Sequence of chain 25.C:
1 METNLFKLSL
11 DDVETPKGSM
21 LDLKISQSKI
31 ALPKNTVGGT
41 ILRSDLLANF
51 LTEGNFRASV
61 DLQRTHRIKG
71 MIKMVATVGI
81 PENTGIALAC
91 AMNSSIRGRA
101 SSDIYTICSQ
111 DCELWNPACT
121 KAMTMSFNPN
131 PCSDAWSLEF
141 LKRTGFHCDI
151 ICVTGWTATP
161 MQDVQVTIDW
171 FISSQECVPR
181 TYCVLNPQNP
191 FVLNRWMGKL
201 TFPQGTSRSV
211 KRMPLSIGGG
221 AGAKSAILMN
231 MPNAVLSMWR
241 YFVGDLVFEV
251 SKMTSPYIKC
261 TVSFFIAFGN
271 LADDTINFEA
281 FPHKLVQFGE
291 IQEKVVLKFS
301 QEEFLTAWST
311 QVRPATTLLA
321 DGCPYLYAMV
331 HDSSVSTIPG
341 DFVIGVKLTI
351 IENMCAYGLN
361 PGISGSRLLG

This small molecule binds to this protein.
Small molecule (SMILES): Nc1ccn([C@@H]2O[C@H](CO[P](=O)(O)O[C@H]3[C@@H](O)[C@H](n4ccc(=O)[nH]c4=O)O[C@@H]3CO[P](=O)(O)O[C@H]3[C@@H](O)[C@H](n4ccc(N)nc4=O)O[C@@H]3CO[P](=O)(O)O[C@H]3[C@@H](O)[C@H](n4ccc(=O)[nH]c4=O)O[C@@H]3CO[P](=O)(O)O[C@H]3[C@@H](O)[C@H](n4cnc5c(=O)nc(N)[nH]c54)O[C@@H]3CO[P](=O)(O)O[C@H]3[C@@H](O)[C@H](n4cnc5c(N)ncnc54)O[C@@H]3CO)[C@@H](O)[C@H]2O)c(=O)n1

Binding-site contacts:
Ligand atom C5 contacts residue ILE350 of chain 30.C at 3.6 Å (hydrophobic).
Ligand atom C6 contacts residue ILE350 of chain 30.C at 3.8 Å (hydrophobic).
Ligand atom C1' contacts residue PRO190 of chain 30.C at 3.9 Å (hydrophobic).
Ligand atom C4' contacts residue GLU2 of chain 25.C at 3.5 Å.
Ligand atom C4 contacts residue VAL192 of chain 30.C at 3.9 Å (hydrophobic).
Ligand atom O4' contacts residue PRO190 of chain 30.C at 3.2 Å.
Ligand atom OP1 contacts residue THR3 of chain 25.C at 2.9 Å (h-bond).
Ligand atom C5' contacts residue GLU2 of chain 25.C at 3.2 Å.
Ligand atom P contacts residue SER126 of chain 30.C at 3.7 Å.
Ligand atom O2' contacts residue ARG180 of chain 30.C at 3.9 Å.
Ligand atom OP1 contacts residue ASN4 of chain 25.C at 3.5 Å.
Ligand atom N6 contacts residue THR349 of chain 30.C at 3.9 Å.
Ligand atom N3 contacts residue ARG180 of chain 30.C at 4.0 Å.
Ligand atom C2 contacts residue ARG180 of chain 30.C at 3.6 Å.
Ligand atom C4' contacts residue MET1 of chain 25.C at 3.9 Å (hydrophobic).
Ligand atom OP1 contacts residue SER126 of chain 30.C at 2.8 Å (h-bond).
Ligand atom OP2 contacts residue LYS7 of chain 25.C at 2.6 Å (salt-bridge).
Ligand atom N3 contacts residue VAL192 of chain 30.C at 3.4 Å.
Ligand atom O3' contacts residue GLU2 of chain 25.C at 3.6 Å.
Ligand atom O3' contacts residue THR3 of chain 25.C at 3.8 Å.
Ligand atom O4' contacts residue ARG180 of chain 30.C at 4.0 Å.
Ligand atom O2' contacts residue MET1 of chain 25.C at 3.2 Å (h-bond).
Ligand atom O5' contacts residue LYS7 of chain 25.C at 3.4 Å (salt-bridge).
Ligand atom O3' contacts residue SER126 of chain 30.C at 3.3 Å.
Ligand atom C2 contacts residue VAL192 of chain 30.C at 3.7 Å (hydrophobic).
Ligand atom O2' contacts residue MET125 of chain 30.C at 3.6 Å.
Ligand atom N6 contacts residue ILE350 of chain 30.C at 4.0 Å.
Ligand atom OP1 contacts residue THR124 of chain 30.C at 4.0 Å.
Ligand atom OP1 contacts residue LYS7 of chain 25.C at 3.4 Å (salt-bridge).
Ligand atom P contacts residue THR3 of chain 25.C at 3.9 Å.
Ligand atom O4' contacts residue MET1 of chain 25.C at 3.7 Å.
Ligand atom C1' contacts residue ARG180 of chain 30.C at 3.7 Å.
Ligand atom C5' contacts residue SER126 of chain 30.C at 3.9 Å.
Ligand atom P contacts residue LYS7 of chain 25.C at 3.2 Å.
Ligand atom O2' contacts residue SER126 of chain 30.C at 3.6 Å (h-bond).
Ligand atom N7 contacts residue ILE350 of chain 30.C at 3.8 Å.
Ligand atom OP1 contacts residue THR124 of chain 30.C at 3.8 Å.
Ligand atom C4' contacts residue THR124 of chain 30.C at 3.6 Å.
Ligand atom C5' contacts residue THR124 of chain 30.C at 3.5 Å.
Ligand atom C4' contacts residue SER126 of chain 30.C at 3.4 Å.

Sequence of chain 30.C:
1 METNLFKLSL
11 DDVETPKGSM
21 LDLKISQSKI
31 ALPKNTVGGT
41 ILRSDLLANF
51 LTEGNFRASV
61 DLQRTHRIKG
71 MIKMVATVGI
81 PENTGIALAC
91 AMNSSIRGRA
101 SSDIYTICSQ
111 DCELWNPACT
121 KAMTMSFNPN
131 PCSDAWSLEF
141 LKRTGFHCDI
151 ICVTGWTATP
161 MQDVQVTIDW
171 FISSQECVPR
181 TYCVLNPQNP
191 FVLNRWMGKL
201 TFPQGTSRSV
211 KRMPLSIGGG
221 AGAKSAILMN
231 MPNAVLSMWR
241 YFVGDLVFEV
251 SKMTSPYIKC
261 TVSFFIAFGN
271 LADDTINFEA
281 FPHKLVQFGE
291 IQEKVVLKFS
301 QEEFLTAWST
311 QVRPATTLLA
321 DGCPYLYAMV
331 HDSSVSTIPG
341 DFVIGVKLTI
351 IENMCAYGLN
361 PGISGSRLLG